Sequence of chain 2.B:
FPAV

The small molecule below binds the protein below.
Small molecule (SMILES): [H]/N=C(\N)c1cc(-c2ccccc2)c(CNC(=O)c2ccc3c(c2)CCO3)s1

Sequence of chain 2.A:
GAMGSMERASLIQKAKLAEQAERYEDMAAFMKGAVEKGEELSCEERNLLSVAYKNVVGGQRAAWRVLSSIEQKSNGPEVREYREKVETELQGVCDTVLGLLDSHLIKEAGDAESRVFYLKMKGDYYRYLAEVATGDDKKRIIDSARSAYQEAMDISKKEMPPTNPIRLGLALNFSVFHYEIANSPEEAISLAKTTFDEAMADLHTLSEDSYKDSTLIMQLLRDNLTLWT

Binding-site contacts:
Ligand atom C08 contacts residue GLU44 of chain 2.A at 3.6 Å.
Ligand atom C09 contacts residue 0AW1 of chain 2.D at 3.7 Å.
Ligand atom N15 contacts residue ASN47 of chain 2.A at 3.1 Å (h-bond).
Ligand atom C14 contacts residue 0AW1 of chain 2.D at 3.2 Å.
Ligand atom C14 contacts residue ASN47 of chain 2.A at 3.6 Å.
Ligand atom C21 contacts residue LEU223 of chain 2.A at 3.9 Å (hydrophobic).
Ligand atom C05 contacts residue GLU44 of chain 2.A at 4.2 Å.
Ligand atom C24 contacts residue 0AW1 of chain 2.D at 3.9 Å.
Ligand atom N01 contacts residue LEU48 of chain 2.A at 3.4 Å.
Ligand atom C08 contacts residue 0AW1 of chain 2.D at 3.9 Å.
Ligand atom N03 contacts residue VAL51 of chain 2.A at 3.9 Å.
Ligand atom C10 contacts residue GLU44 of chain 2.A at 3.6 Å.
Ligand atom N03 contacts residue GLU19 of chain 2.A at 2.8 Å (salt-bridge).
Ligand atom C09 contacts residue CYS43 of chain 2.A at 3.6 Å (hydrophobic).
Ligand atom C11 contacts residue GLU44 of chain 2.A at 3.6 Å.
Ligand atom C10 contacts residue 0AW1 of chain 2.D at 3.5 Å.
Ligand atom O26 contacts residue 0AW1 of chain 2.D at 3.9 Å.
Ligand atom C06 contacts residue ASN47 of chain 2.A at 4.0 Å.
Ligand atom C09 contacts residue GLU44 of chain 2.A at 3.7 Å.
Ligand atom S27 contacts residue ASN47 of chain 2.A at 3.8 Å.
Ligand atom C16 contacts residue 0AW1 of chain 2.D at 3.5 Å.
Ligand atom C12 contacts residue GLU44 of chain 2.A at 3.6 Å.
Ligand atom C17 contacts residue 0AW1 of chain 2.D at 3.4 Å.
Ligand atom C08 contacts residue ASN47 of chain 2.A at 3.8 Å.
Ligand atom C04 contacts residue ASN47 of chain 2.A at 4.0 Å.
Ligand atom O22 contacts residue VAL15 of chain 2.B at 3.9 Å.
Ligand atom C23 contacts residue 0AW1 of chain 2.D at 3.6 Å.
Ligand atom C25 contacts residue ASN47 of chain 2.A at 3.7 Å.
Ligand atom C20 contacts residue 0AW1 of chain 2.D at 3.7 Å.
Ligand atom C19 contacts residue 0AW1 of chain 2.D at 3.4 Å.
Ligand atom N01 contacts residue GLU19 of chain 2.A at 2.8 Å (salt-bridge).
Ligand atom C25 contacts residue 0AW1 of chain 2.D at 3.6 Å.
Ligand atom C13 contacts residue ASN47 of chain 2.A at 3.6 Å.
Ligand atom C08 contacts residue CYS43 of chain 2.A at 3.9 Å (hydrophobic).
Ligand atom C02 contacts residue GLU19 of chain 2.A at 3.6 Å.
Ligand atom C07 contacts residue GLU44 of chain 2.A at 3.9 Å.
Ligand atom C18 contacts residue 0AW1 of chain 2.D at 3.4 Å.
Ligand atom N15 contacts residue 0AW1 of chain 2.D at 3.1 Å.
Ligand atom C05 contacts residue ASN47 of chain 2.A at 4.2 Å.
Ligand atom C20 contacts residue LEU223 of chain 2.A at 3.6 Å (hydrophobic).